Sequence of chain 1.I:
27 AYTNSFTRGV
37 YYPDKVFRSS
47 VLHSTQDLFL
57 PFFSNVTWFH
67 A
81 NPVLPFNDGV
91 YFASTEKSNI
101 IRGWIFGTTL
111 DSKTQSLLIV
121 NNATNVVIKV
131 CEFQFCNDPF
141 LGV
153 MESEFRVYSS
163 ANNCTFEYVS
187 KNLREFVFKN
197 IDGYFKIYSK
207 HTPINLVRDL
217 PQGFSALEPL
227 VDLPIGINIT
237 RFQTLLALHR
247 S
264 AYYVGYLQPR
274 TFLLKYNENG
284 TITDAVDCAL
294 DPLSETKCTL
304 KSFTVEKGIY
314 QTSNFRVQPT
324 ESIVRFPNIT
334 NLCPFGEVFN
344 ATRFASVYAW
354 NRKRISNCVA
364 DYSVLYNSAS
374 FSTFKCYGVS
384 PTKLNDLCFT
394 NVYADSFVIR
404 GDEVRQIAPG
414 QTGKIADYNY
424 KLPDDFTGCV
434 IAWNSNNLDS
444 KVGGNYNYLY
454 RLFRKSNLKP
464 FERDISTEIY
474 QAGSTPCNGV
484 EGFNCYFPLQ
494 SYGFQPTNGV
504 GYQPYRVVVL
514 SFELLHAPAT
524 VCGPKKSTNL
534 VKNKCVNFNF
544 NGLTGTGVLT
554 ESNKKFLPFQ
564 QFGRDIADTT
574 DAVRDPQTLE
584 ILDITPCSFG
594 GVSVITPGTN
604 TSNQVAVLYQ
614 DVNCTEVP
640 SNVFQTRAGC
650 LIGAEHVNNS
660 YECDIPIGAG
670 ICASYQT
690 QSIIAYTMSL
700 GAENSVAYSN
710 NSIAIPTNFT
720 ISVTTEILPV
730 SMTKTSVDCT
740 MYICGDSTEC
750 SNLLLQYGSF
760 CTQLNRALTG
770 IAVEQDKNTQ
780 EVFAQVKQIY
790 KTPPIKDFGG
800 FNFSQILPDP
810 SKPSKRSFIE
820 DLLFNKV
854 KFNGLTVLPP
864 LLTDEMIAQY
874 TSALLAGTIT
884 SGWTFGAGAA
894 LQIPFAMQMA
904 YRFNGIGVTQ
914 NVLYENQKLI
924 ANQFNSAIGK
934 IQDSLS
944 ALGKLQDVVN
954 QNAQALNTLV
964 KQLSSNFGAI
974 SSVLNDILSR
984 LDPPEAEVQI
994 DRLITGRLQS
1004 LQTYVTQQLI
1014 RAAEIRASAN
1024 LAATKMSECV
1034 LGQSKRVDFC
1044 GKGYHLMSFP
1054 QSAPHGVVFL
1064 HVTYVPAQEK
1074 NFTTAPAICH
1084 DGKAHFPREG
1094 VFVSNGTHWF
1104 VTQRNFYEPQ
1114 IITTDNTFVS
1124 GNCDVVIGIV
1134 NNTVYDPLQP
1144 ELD

Binding-site contacts:
Ligand atom C7 contacts residue ASN343 of chain 1.I at 3.8 Å.
Ligand atom C8 contacts residue PHE342 of chain 1.I at 3.4 Å (hydrophobic).
Ligand atom N2 contacts residue ASN343 of chain 1.I at 2.9 Å (h-bond).
Ligand atom C7 contacts residue PHE342 of chain 1.I at 4.4 Å (hydrophobic).
Ligand atom O7 contacts residue ASN343 of chain 1.I at 4.2 Å.
Ligand atom C2 contacts residue ASN343 of chain 1.I at 2.5 Å.
Ligand atom O5 contacts residue ASN343 of chain 1.I at 2.3 Å (h-bond).
Ligand atom C3 contacts residue ASN343 of chain 1.I at 3.8 Å.
Ligand atom C5 contacts residue ASN343 of chain 1.I at 3.6 Å.
Ligand atom N2 contacts residue PHE342 of chain 1.I at 4.3 Å.
Ligand atom C4 contacts residue ASN343 of chain 1.I at 4.3 Å.
Ligand atom C1 contacts residue ASN343 of chain 1.I at 1.4 Å.

The small molecule below binds the protein below.
Small molecule (SMILES): CC(=O)N[C@H]1[C@H](O[C@H]2[C@H](O)[C@@H](NC(C)=O)CO[C@@H]2CO)O[C@H](CO)[C@@H](O)[C@@H]1O